Sequence of chain 1.F:
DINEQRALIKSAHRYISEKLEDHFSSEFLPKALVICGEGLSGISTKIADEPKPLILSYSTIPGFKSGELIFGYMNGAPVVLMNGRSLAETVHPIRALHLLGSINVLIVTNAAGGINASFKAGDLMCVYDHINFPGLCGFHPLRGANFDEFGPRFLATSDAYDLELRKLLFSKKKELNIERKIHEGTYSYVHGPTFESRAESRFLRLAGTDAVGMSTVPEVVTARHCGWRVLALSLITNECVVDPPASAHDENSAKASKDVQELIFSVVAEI

Binding-site contacts:
Ligand atom C3' contacts residue MET233 of chain 1.E at 3.7 Å (hydrophobic).
Ligand atom O3' contacts residue PHE173 of chain 1.F at 3.6 Å.
Ligand atom C8 contacts residue THR256 of chain 1.E at 3.5 Å.
Ligand atom N3 contacts residue MET233 of chain 1.E at 3.8 Å.
Ligand atom O6 contacts residue GLY132 of chain 1.E at 3.6 Å.
Ligand atom C6' contacts residue SO41 of chain 1.Q at 3.6 Å.
Ligand atom O6 contacts residue GLU215 of chain 1.E at 3.6 Å (salt-bridge).
Ligand atom C6 contacts residue PHE214 of chain 1.E at 3.6 Å (hydrophobic).
Ligand atom N3 contacts residue VAL231 of chain 1.E at 3.6 Å (h-bond).
Ligand atom N7 contacts residue ALA131 of chain 1.E at 3.6 Å.
Ligand atom N7 contacts residue ASN257 of chain 1.E at 2.9 Å (h-bond).
Ligand atom C5 contacts residue GLY132 of chain 1.E at 3.5 Å.
Ligand atom N1 contacts residue GLU215 of chain 1.E at 2.8 Å (salt-bridge).
Ligand atom O6 contacts residue ASN257 of chain 1.E at 2.9 Å (h-bond).
Ligand atom C5' contacts residue HIS282 of chain 1.E at 3.6 Å.
Ligand atom C2 contacts residue VAL231 of chain 1.E at 3.7 Å (hydrophobic).
Ligand atom C6 contacts residue GLU215 of chain 1.E at 3.6 Å.
Ligand atom N1' contacts residue SO41 of chain 1.Q at 3.0 Å (h-bond).
Ligand atom N2 contacts residue VAL209 of chain 1.E at 3.5 Å.
Ligand atom O3' contacts residue SO41 of chain 1.Q at 3.4 Å (h-bond).
Ligand atom O3' contacts residue TYR101 of chain 1.E at 2.9 Å (h-bond).
Ligand atom N7 contacts residue GLY132 of chain 1.E at 3.4 Å (h-bond).
Ligand atom C10 contacts residue ALA130 of chain 1.E at 3.0 Å (hydrophobic).
Ligand atom C4 contacts residue VAL231 of chain 1.E at 3.7 Å (hydrophobic).
Ligand atom C2' contacts residue MET233 of chain 1.E at 3.4 Å (hydrophobic).
Ligand atom C6 contacts residue GLY132 of chain 1.E at 3.7 Å.
Ligand atom C3' contacts residue PHE173 of chain 1.F at 3.4 Å (hydrophobic).
Ligand atom N2 contacts residue GLU215 of chain 1.E at 2.7 Å (salt-bridge).
Ligand atom N1 contacts residue VAL231 of chain 1.E at 3.7 Å.
Ligand atom O5' contacts residue HIS282 of chain 1.E at 2.9 Å (h-bond).
Ligand atom C9 contacts residue ALA130 of chain 1.E at 3.6 Å (hydrophobic).
Ligand atom C10 contacts residue SO41 of chain 1.Q at 3.8 Å.
Ligand atom C5' contacts residue PHE173 of chain 1.F at 3.7 Å (hydrophobic).
Ligand atom N7 contacts residue THR256 of chain 1.E at 3.6 Å.
Ligand atom O6 contacts residue PHE214 of chain 1.E at 3.7 Å.
Ligand atom N3 contacts residue GLY232 of chain 1.E at 3.4 Å.
Ligand atom C2 contacts residue GLU215 of chain 1.E at 3.6 Å.
Ligand atom O5' contacts residue VAL285 of chain 1.E at 3.4 Å.
Ligand atom N2 contacts residue MET233 of chain 1.E at 3.6 Å.
Ligand atom C8 contacts residue ALA131 of chain 1.E at 3.7 Å (hydrophobic).

Sequence of chain 1.E:
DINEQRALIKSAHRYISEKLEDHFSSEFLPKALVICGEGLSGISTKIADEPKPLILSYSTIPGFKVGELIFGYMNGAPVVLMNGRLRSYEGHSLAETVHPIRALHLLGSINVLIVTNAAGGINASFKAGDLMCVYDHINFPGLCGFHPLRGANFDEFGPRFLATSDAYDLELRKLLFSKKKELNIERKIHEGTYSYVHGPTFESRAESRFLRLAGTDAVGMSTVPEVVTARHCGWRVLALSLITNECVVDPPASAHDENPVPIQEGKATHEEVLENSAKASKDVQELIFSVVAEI

The protein below binds the small molecule below.
Small molecule (SMILES): Nc1nc2c(CN3C[C@H](CO)[C@@H](O)C3)c[nH]c2c(=O)[nH]1